A small-molecule ligand and the protein it binds are described below.
Small molecule (SMILES): Cc1ncc(COP(=O)(O)O)c(/C=N\CC[C@H](N)C(=O)O)c1O

Sequence of chain 1.C:
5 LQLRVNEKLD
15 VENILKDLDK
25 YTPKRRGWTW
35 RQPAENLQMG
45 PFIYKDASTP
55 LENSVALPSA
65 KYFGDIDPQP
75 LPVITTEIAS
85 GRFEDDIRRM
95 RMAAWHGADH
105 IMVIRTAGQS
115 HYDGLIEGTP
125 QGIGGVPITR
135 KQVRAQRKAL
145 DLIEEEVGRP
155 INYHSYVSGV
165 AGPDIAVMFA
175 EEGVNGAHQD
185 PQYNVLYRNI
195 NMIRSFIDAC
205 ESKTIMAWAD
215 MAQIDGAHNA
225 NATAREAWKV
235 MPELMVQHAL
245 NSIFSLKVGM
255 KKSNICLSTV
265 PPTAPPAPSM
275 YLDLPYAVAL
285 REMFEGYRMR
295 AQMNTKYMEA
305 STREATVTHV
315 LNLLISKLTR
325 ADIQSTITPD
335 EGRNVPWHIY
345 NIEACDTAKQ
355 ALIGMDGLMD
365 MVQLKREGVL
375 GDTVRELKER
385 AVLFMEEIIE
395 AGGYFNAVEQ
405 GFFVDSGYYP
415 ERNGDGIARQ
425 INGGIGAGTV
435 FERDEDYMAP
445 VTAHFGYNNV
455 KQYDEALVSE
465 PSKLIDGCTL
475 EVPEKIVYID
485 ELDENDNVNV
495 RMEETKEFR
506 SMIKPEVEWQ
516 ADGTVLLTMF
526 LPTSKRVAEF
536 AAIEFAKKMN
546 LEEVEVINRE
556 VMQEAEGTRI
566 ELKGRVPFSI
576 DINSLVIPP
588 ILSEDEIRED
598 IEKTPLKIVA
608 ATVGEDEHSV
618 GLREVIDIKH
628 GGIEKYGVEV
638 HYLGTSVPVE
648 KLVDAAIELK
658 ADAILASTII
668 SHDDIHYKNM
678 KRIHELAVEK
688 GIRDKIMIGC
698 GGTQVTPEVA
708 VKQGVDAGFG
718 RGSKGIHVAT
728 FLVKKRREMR

Binding-site contacts:
Ligand atom C3 contacts residue HIS182 of chain 1.C at 3.7 Å.
Ligand atom C contacts residue HIS182 of chain 1.C at 3.6 Å.
Ligand atom O contacts residue ARG294 of chain 1.C at 2.7 Å (salt-bridge).
Ligand atom C5A contacts residue TYR187 of chain 1.C at 3.5 Å (hydrophobic).
Ligand atom O3 contacts residue HIS182 of chain 1.C at 3.3 Å.
Ligand atom OP1 contacts residue SER162 of chain 1.C at 3.3 Å.
Ligand atom OP4 contacts residue ARG192 of chain 1.C at 3.7 Å.
Ligand atom N contacts residue GLU81 of chain 1.C at 3.6 Å.
Ligand atom ND contacts residue ASN223 of chain 1.C at 3.4 Å (h-bond).
Ligand atom N1 contacts residue SER162 of chain 1.C at 3.2 Å (h-bond).
Ligand atom CG contacts residue ASN223 of chain 1.C at 3.7 Å.
Ligand atom C2A contacts residue HIS182 of chain 1.C at 3.6 Å.
Ligand atom C6 contacts residue SER162 of chain 1.C at 3.2 Å.
Ligand atom OP3 contacts residue SER114 of chain 1.C at 3.1 Å (h-bond).
Ligand atom P contacts residue SER114 of chain 1.C at 3.2 Å.
Ligand atom C6 contacts residue TYR187 of chain 1.C at 3.2 Å (hydrophobic).
Ligand atom OP3 contacts residue ARG192 of chain 1.C at 2.5 Å (salt-bridge).
Ligand atom C5 contacts residue TYR160 of chain 1.C at 3.7 Å (hydrophobic).
Ligand atom C4 contacts residue TYR187 of chain 1.C at 3.7 Å (hydrophobic).
Ligand atom CB contacts residue TYR160 of chain 1.C at 3.0 Å (hydrophobic).
Ligand atom OP2 contacts residue ARG109 of chain 1.C at 2.9 Å (salt-bridge).
Ligand atom OXT contacts residue ARG294 of chain 1.C at 2.9 Å (salt-bridge).
Ligand atom C4 contacts residue TYR160 of chain 1.C at 3.6 Å (hydrophobic).
Ligand atom OXT contacts residue HIS182 of chain 1.C at 2.7 Å (h-bond).
Ligand atom C2 contacts residue TYR187 of chain 1.C at 3.7 Å (hydrophobic).
Ligand atom OP1 contacts residue SER114 of chain 1.C at 2.4 Å (h-bond).
Ligand atom C contacts residue ARG294 of chain 1.C at 3.3 Å.
Ligand atom O contacts residue GLN296 of chain 1.C at 3.4 Å (h-bond).
Ligand atom OP1 contacts residue ARG109 of chain 1.C at 2.9 Å (salt-bridge).
Ligand atom P contacts residue ARG109 of chain 1.C at 3.6 Å.
Ligand atom C5 contacts residue TYR187 of chain 1.C at 3.3 Å (hydrophobic).
Ligand atom O contacts residue TYR160 of chain 1.C at 3.7 Å.
Ligand atom OXT contacts residue HIS222 of chain 1.C at 3.1 Å (h-bond).
Ligand atom N1 contacts residue TYR187 of chain 1.C at 3.4 Å.
Ligand atom OP4 contacts residue TYR187 of chain 1.C at 3.1 Å.
Ligand atom O3 contacts residue ASN223 of chain 1.C at 3.1 Å (h-bond).
Ligand atom C contacts residue TYR160 of chain 1.C at 3.4 Å (hydrophobic).
Ligand atom O contacts residue GLU81 of chain 1.C at 3.4 Å (salt-bridge).
Ligand atom CA contacts residue TYR160 of chain 1.C at 3.5 Å (hydrophobic).
Ligand atom P contacts residue ARG192 of chain 1.C at 3.7 Å.